Binding-site contacts:
Ligand atom S4 contacts residue LYS18 of chain 1.A at 3.6 Å.
Ligand atom C3 contacts residue VAL24 of chain 1.A at 3.4 Å (hydrophobic).
Ligand atom O5 contacts residue LYS18 of chain 1.A at 2.4 Å.
Ligand atom O6 contacts residue LYS18 of chain 1.A at 4.1 Å.
Ligand atom O6 contacts residue GLU23 of chain 1.A at 4.0 Å.
Ligand atom S4 contacts residue GLU23 of chain 1.A at 4.3 Å.
Ligand atom C3 contacts residue LYS37 of chain 1.A at 4.5 Å.
Ligand atom O1 contacts residue VAL24 of chain 1.A at 3.7 Å.
Ligand atom S4 contacts residue GLY17 of chain 1.A at 4.5 Å.
Ligand atom O6 contacts residue GLY19 of chain 1.A at 3.4 Å (h-bond).
Ligand atom C3 contacts residue GLY17 of chain 1.A at 4.5 Å.
Ligand atom O5 contacts residue GLU23 of chain 1.A at 4.3 Å.
Ligand atom O5 contacts residue GLY17 of chain 1.A at 3.3 Å.
Ligand atom O5 contacts residue GLY19 of chain 1.A at 2.5 Å (h-bond).
Ligand atom O6 contacts residue GLY22 of chain 1.A at 2.7 Å (h-bond).
Ligand atom C2 contacts residue LYS37 of chain 1.A at 4.5 Å.
Ligand atom C3 contacts residue GLY22 of chain 1.A at 3.9 Å.
Ligand atom O5 contacts residue GLY22 of chain 1.A at 3.2 Å (h-bond).
Ligand atom C3 contacts residue GLU23 of chain 1.A at 3.9 Å.
Ligand atom S4 contacts residue GLY22 of chain 1.A at 3.2 Å (h-bond).
Ligand atom S4 contacts residue GLY19 of chain 1.A at 3.4 Å (h-bond).
Ligand atom O6 contacts residue TYR21 of chain 1.A at 3.9 Å.
Ligand atom C2 contacts residue VAL24 of chain 1.A at 4.0 Å (hydrophobic).

The small molecule below binds the protein below.
Small molecule (SMILES): O=S1(=O)CC(O)C1

Sequence of chain 1.A:
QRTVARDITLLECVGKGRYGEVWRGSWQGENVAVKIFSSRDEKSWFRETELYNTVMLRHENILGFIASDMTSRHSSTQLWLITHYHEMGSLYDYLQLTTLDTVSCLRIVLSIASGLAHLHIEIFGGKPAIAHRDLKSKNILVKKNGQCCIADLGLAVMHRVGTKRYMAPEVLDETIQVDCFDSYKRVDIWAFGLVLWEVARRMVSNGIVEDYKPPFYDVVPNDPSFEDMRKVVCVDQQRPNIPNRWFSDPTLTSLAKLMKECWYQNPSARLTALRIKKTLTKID